Sequence of chain 1.C:
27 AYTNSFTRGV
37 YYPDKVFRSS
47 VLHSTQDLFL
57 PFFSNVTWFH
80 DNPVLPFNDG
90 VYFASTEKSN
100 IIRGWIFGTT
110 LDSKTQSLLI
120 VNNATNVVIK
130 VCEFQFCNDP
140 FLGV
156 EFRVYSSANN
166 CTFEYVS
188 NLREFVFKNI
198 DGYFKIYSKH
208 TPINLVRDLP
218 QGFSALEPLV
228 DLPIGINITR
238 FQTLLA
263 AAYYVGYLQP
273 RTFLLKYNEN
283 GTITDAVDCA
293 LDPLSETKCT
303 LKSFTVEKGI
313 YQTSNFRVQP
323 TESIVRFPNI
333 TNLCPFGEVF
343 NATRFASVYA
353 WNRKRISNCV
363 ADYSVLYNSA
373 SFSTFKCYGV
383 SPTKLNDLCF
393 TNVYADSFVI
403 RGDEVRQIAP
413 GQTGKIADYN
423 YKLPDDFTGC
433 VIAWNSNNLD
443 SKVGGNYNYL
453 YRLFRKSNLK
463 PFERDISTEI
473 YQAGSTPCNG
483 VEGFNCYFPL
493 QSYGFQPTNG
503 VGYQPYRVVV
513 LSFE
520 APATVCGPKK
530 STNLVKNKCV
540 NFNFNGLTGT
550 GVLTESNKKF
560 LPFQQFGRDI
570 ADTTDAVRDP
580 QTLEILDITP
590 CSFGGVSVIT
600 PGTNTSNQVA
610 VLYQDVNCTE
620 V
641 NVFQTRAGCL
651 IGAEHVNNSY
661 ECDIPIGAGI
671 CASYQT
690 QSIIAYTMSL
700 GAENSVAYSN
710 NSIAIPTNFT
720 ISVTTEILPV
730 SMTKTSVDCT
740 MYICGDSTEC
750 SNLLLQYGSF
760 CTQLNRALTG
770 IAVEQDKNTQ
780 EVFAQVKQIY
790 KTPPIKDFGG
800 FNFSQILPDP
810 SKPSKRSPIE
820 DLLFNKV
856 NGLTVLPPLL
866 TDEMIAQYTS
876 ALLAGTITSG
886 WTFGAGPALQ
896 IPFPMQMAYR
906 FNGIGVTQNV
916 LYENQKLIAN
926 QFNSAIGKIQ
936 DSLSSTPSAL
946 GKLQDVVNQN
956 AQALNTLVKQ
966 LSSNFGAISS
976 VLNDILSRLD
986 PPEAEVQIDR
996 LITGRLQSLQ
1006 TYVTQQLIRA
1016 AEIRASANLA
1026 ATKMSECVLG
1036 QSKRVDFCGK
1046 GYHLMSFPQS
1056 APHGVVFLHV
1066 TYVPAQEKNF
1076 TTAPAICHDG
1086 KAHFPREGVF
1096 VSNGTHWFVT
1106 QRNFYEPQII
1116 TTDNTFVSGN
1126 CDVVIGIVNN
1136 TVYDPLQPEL

This small molecule binds to this protein.
Small molecule (SMILES): CC(=O)N[C@H]1[C@H](O[C@H]2[C@H](O)[C@@H](NC(C)=O)CO[C@@H]2CO)O[C@H](CO)[C@@H](O)[C@@H]1O

Binding-site contacts:
Ligand atom C1 contacts residue ASN331 of chain 1.C at 1.4 Å.
Ligand atom O7 contacts residue GLN580 of chain 1.C at 4.0 Å.
Ligand atom C1 contacts residue ILE332 of chain 1.C at 3.9 Å (hydrophobic).
Ligand atom N2 contacts residue ASN331 of chain 1.C at 2.8 Å (h-bond).
Ligand atom C7 contacts residue ASN331 of chain 1.C at 4.0 Å.
Ligand atom C4 contacts residue ASN331 of chain 1.C at 4.2 Å.
Ligand atom C2 contacts residue ASN331 of chain 1.C at 2.5 Å.
Ligand atom O5 contacts residue ILE332 of chain 1.C at 4.2 Å.
Ligand atom C3 contacts residue ASN331 of chain 1.C at 3.8 Å.
Ligand atom N2 contacts residue PRO579 of chain 1.C at 4.5 Å.
Ligand atom N2 contacts residue ILE332 of chain 1.C at 4.4 Å.
Ligand atom C5 contacts residue ASN331 of chain 1.C at 3.7 Å.
Ligand atom C2 contacts residue ILE332 of chain 1.C at 4.0 Å (hydrophobic).
Ligand atom O5 contacts residue ASN331 of chain 1.C at 2.4 Å (h-bond).